Binding-site contacts:
Ligand atom O23 contacts residue ASN180 of chain 1.A at 3.7 Å.
Ligand atom O23 contacts residue HIS179 of chain 1.A at 2.8 Å (h-bond).
Ligand atom O2 contacts residue GLU258 of chain 1.A at 3.3 Å (salt-bridge).
Ligand atom C3 contacts residue GLU209 of chain 1.A at 3.9 Å.
Ligand atom C4 contacts residue ARG417 of chain 1.A at 3.8 Å.
Ligand atom O2 contacts residue CA1 of chain 1.C at 3.0 Å.
Ligand atom C2 contacts residue TYR419 of chain 1.A at 3.7 Å (hydrophobic).
Ligand atom O42 contacts residue SER390 of chain 1.A at 2.3 Å (h-bond).
Ligand atom O43 contacts residue SER256 of chain 1.A at 3.9 Å.
Ligand atom O53 contacts residue LYS308 of chain 1.A at 4.0 Å.
Ligand atom P2 contacts residue HIS179 of chain 1.A at 3.9 Å.
Ligand atom O5 contacts residue GLU258 of chain 1.A at 3.8 Å.
Ligand atom O22 contacts residue GLU258 of chain 1.A at 3.8 Å.
Ligand atom O22 contacts residue CA1 of chain 1.C at 2.4 Å.
Ligand atom O22 contacts residue ASN180 of chain 1.A at 3.0 Å (h-bond).
Ligand atom O3 contacts residue TYR419 of chain 1.A at 3.8 Å.
Ligand atom P4 contacts residue SER390 of chain 1.A at 3.5 Å.
Ligand atom P2 contacts residue CA1 of chain 1.C at 3.2 Å.
Ligand atom O3 contacts residue HIS179 of chain 1.A at 3.6 Å.
Ligand atom P4 contacts residue LYS306 of chain 1.A at 3.6 Å.
Ligand atom C1 contacts residue TYR419 of chain 1.A at 3.5 Å (hydrophobic).
Ligand atom O22 contacts residue HIS224 of chain 1.A at 3.4 Å (h-bond).
Ligand atom P2 contacts residue ASN180 of chain 1.A at 3.9 Å.
Ligand atom O4 contacts residue TYR419 of chain 1.A at 3.7 Å.
Ligand atom O3 contacts residue GLU209 of chain 1.A at 2.9 Å (salt-bridge).
Ligand atom O3 contacts residue ARG417 of chain 1.A at 2.8 Å (salt-bridge).
Ligand atom P4 contacts residue ARG417 of chain 1.A at 3.6 Å.
Ligand atom C4 contacts residue GLU258 of chain 1.A at 3.7 Å.
Ligand atom O1 contacts residue TYR419 of chain 1.A at 3.6 Å.
Ligand atom O42 contacts residue LYS306 of chain 1.A at 2.9 Å (salt-bridge).
Ligand atom O2 contacts residue GLU209 of chain 1.A at 3.5 Å (salt-bridge).
Ligand atom O41 contacts residue SER390 of chain 1.A at 3.2 Å (h-bond).
Ligand atom O43 contacts residue LYS306 of chain 1.A at 3.3 Å (salt-bridge).
Ligand atom C3 contacts residue ARG417 of chain 1.A at 3.5 Å.
Ligand atom C4 contacts residue GLU209 of chain 1.A at 3.9 Å.
Ligand atom O42 contacts residue ARG417 of chain 1.A at 3.0 Å (salt-bridge).
Ligand atom O22 contacts residue ASP211 of chain 1.A at 3.4 Å (salt-bridge).
Ligand atom O4 contacts residue ARG417 of chain 1.A at 3.1 Å (salt-bridge).
Ligand atom O22 contacts residue GLU209 of chain 1.A at 4.1 Å.
Ligand atom C3 contacts residue TYR419 of chain 1.A at 3.6 Å (hydrophobic).

Sequence of chain 1.A:
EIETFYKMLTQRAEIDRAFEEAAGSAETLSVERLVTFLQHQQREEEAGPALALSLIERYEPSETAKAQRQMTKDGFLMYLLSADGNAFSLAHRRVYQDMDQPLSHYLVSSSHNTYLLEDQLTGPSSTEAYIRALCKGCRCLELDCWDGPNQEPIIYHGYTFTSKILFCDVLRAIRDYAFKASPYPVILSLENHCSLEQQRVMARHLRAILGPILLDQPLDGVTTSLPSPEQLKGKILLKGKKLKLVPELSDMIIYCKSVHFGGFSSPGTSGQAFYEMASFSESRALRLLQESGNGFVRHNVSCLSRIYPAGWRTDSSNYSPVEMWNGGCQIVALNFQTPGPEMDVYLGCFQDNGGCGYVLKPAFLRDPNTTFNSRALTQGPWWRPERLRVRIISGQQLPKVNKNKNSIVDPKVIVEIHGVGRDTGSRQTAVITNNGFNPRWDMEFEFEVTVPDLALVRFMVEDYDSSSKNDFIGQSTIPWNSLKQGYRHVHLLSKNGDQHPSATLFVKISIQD

This small molecule binds to this protein.
Small molecule (SMILES): O=P(O)(O)O[C@H]1[C@@H](O)[C@H](O)[C@@H](OP(=O)(O)O)[C@H](OP(=O)(O)O)[C@H]1O